This small molecule binds to this protein.
Small molecule (SMILES): O=P(O)(O)OC[C@@H](O)[C@@H]1O[C@@H](O)C[C@H]1O

Binding-site contacts:
Ligand atom O1P contacts residue SER246 of chain 1.B at 2.5 Å (h-bond).
Ligand atom P contacts residue SER246 of chain 1.B at 3.7 Å.
Ligand atom O2P contacts residue ARG201 of chain 1.B at 3.0 Å (salt-bridge).
Ligand atom C1 contacts residue TYR198 of chain 1.B at 3.4 Å (hydrophobic).
Ligand atom O5 contacts residue SER246 of chain 1.B at 3.2 Å (h-bond).
Ligand atom O5 contacts residue ALA245 of chain 1.B at 3.6 Å.
Ligand atom O1 contacts residue LYS152 of chain 1.B at 3.1 Å.
Ligand atom O1 contacts residue THR176 of chain 1.B at 2.6 Å (h-bond).
Ligand atom C1 contacts residue THR176 of chain 1.B at 3.2 Å.
Ligand atom C3 contacts residue ASP37 of chain 1.B at 3.3 Å.
Ligand atom C3 contacts residue ASN55 of chain 1.B at 3.5 Å.
Ligand atom O3 contacts residue ASP37 of chain 1.B at 2.5 Å (salt-bridge).
Ligand atom P contacts residue ARG248 of chain 1.B at 3.8 Å.
Ligand atom O3 contacts residue LEU58 of chain 1.B at 3.7 Å.
Ligand atom C2 contacts residue ASN55 of chain 1.B at 4.0 Å.
Ligand atom C6 contacts residue TYR198 of chain 1.B at 4.0 Å (hydrophobic).
Ligand atom C5 contacts residue ASP37 of chain 1.B at 3.1 Å.
Ligand atom O1 contacts residue TYR198 of chain 1.B at 2.6 Å (h-bond).
Ligand atom O3P contacts residue SER246 of chain 1.B at 4.1 Å.
Ligand atom O4 contacts residue TYR198 of chain 1.B at 2.9 Å (h-bond).
Ligand atom O6 contacts residue SER246 of chain 1.B at 3.6 Å.
Ligand atom C3 contacts residue LYS152 of chain 1.B at 2.6 Å.
Ligand atom O3 contacts residue THR54 of chain 1.B at 3.8 Å.
Ligand atom O3P contacts residue ARG248 of chain 1.B at 2.8 Å (salt-bridge).
Ligand atom O5 contacts residue ASP37 of chain 1.B at 2.7 Å (salt-bridge).
Ligand atom C1 contacts residue LYS152 of chain 1.B at 2.6 Å.
Ligand atom C2 contacts residue LYS152 of chain 1.B at 1.5 Å.
Ligand atom O3 contacts residue THR53 of chain 1.B at 4.0 Å.
Ligand atom O1P contacts residue ARG201 of chain 1.B at 2.9 Å (salt-bridge).
Ligand atom O1P contacts residue ARG248 of chain 1.B at 3.0 Å (salt-bridge).
Ligand atom C4 contacts residue TYR198 of chain 1.B at 3.9 Å (hydrophobic).
Ligand atom C6 contacts residue SER246 of chain 1.B at 3.9 Å.
Ligand atom P contacts residue ARG201 of chain 1.B at 3.8 Å.
Ligand atom O3 contacts residue LYS152 of chain 1.B at 3.1 Å (salt-bridge).
Ligand atom C4 contacts residue ASP37 of chain 1.B at 3.9 Å.
Ligand atom C4 contacts residue LYS152 of chain 1.B at 3.7 Å.
Ligand atom O3 contacts residue ASN55 of chain 1.B at 2.7 Å (h-bond).
Ligand atom O4 contacts residue LYS152 of chain 1.B at 3.7 Å.
Ligand atom O1 contacts residue PHE322 of chain 1.B at 4.0 Å.
Ligand atom C4 contacts residue ASN55 of chain 1.B at 3.5 Å.

Sequence of chain 1.B:
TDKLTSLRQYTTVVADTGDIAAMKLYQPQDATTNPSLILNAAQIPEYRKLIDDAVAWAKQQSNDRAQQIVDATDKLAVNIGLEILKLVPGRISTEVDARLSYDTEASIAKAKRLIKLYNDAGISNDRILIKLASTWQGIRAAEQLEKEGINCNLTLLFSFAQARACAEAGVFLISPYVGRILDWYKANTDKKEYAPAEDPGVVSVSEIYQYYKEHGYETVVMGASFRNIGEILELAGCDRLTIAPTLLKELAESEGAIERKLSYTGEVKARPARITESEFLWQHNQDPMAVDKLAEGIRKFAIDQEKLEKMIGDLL